Sequence of chain 1.A:
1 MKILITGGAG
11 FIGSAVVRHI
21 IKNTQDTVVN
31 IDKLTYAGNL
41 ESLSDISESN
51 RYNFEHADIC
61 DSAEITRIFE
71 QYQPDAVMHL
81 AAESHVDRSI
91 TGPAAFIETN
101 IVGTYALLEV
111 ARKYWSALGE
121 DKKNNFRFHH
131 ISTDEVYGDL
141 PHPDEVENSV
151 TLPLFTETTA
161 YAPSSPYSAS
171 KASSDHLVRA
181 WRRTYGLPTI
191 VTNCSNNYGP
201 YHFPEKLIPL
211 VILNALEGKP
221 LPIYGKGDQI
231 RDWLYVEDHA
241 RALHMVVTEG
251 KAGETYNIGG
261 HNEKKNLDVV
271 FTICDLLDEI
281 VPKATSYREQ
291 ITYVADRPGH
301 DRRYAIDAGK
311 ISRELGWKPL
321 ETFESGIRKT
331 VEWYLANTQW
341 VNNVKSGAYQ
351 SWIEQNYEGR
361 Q

Binding-site contacts:
Ligand atom O2 contacts residue SER84 of chain 1.A at 2.9 Å (h-bond).
Ligand atom O4 contacts residue THR133 of chain 1.A at 2.6 Å (h-bond).
Ligand atom O4 contacts residue TYR167 of chain 1.A at 2.6 Å (h-bond).
Ligand atom C4' contacts residue ASN266 of chain 1.A at 3.5 Å.
Ligand atom C1 contacts residue ASN196 of chain 1.A at 3.5 Å.
Ligand atom O2P contacts residue HIS85 of chain 1.A at 3.4 Å.
Ligand atom C2' contacts residue HIS300 of chain 1.A at 3.4 Å.
Ligand atom O1P contacts residue LEU207 of chain 1.A at 3.1 Å (h-bond).
Ligand atom C6 contacts residue THR133 of chain 1.A at 3.0 Å.
Ligand atom O5 contacts residue GLU135 of chain 1.A at 3.5 Å (salt-bridge).
Ligand atom C6 contacts residue ASP134 of chain 1.A at 3.0 Å.
Ligand atom C3' contacts residue HIS300 of chain 1.A at 3.4 Å.
Ligand atom O41 contacts residue TYR357 of chain 1.A at 2.7 Å (h-bond).
Ligand atom O2P contacts residue ARG297 of chain 1.A at 3.0 Å (salt-bridge).
Ligand atom C41 contacts residue TYR224 of chain 1.A at 3.5 Å (hydrophobic).
Ligand atom C1' contacts residue ASN266 of chain 1.A at 3.4 Å.
Ligand atom C3 contacts residue TYR167 of chain 1.A at 3.5 Å (hydrophobic).
Ligand atom O4' contacts residue ASN266 of chain 1.A at 3.4 Å (h-bond).
Ligand atom O1P contacts residue LYS206 of chain 1.A at 3.5 Å.
Ligand atom OPP contacts residue ASN196 of chain 1.A at 3.5 Å (h-bond).
Ligand atom C4 contacts residue NAD1 of chain 1.D at 3.5 Å.
Ligand atom O4P contacts residue ASN196 of chain 1.A at 2.8 Å (h-bond).
Ligand atom O4P contacts residue ARG231 of chain 1.A at 3.0 Å (salt-bridge).
Ligand atom O21 contacts residue TYR224 of chain 1.A at 3.0 Å (h-bond).
Ligand atom O3' contacts residue ARG231 of chain 1.A at 3.1 Å (salt-bridge).
Ligand atom O3 contacts residue TYR167 of chain 1.A at 2.7 Å (h-bond).
Ligand atom C3 contacts residue SER84 of chain 1.A at 3.5 Å.
Ligand atom O1 contacts residue GLU135 of chain 1.A at 2.8 Å (salt-bridge).
Ligand atom O6 contacts residue ASN196 of chain 1.A at 2.6 Å (h-bond).
Ligand atom O5 contacts residue ASN196 of chain 1.A at 3.1 Å (h-bond).
Ligand atom C5 contacts residue GLU135 of chain 1.A at 2.8 Å.
Ligand atom O6 contacts residue ASP134 of chain 1.A at 2.6 Å (salt-bridge).
Ligand atom C5A contacts residue GLU205 of chain 1.A at 3.4 Å.
Ligand atom O2 contacts residue LYS206 of chain 1.A at 2.6 Å (salt-bridge).
Ligand atom C4 contacts residue TYR167 of chain 1.A at 3.5 Å (hydrophobic).
Ligand atom O3' contacts residue HIS300 of chain 1.A at 2.7 Å (h-bond).
Ligand atom N31 contacts residue PRO222 of chain 1.A at 2.9 Å (h-bond).
Ligand atom O3P contacts residue ARG297 of chain 1.A at 3.0 Å (salt-bridge).
Ligand atom O3' contacts residue ASN266 of chain 1.A at 2.9 Å (h-bond).
Ligand atom O3 contacts residue SER84 of chain 1.A at 2.9 Å (h-bond).

A small-molecule ligand and the protein it binds are described below.
Small molecule (SMILES): Cc1cn([C@H]2C[C@H](O)[C@@H](CO[P](=O)(O)O[P](=O)(O)O[C@H]3O[C@H](CO)[C@@H](O)[C@H](O)[C@H]3O)O2)c(=O)[nH]c1=O